Binding-site contacts:
Ligand atom O contacts residue TYR157 of chain 1.A at 3.1 Å (h-bond).
Ligand atom N contacts residue GLU143 of chain 1.A at 3.7 Å.
Ligand atom C6 contacts residue ILE188 of chain 1.A at 3.6 Å (hydrophobic).
Ligand atom C4 contacts residue LEU202 of chain 1.A at 3.6 Å (hydrophobic).
Ligand atom C5 contacts residue ILE188 of chain 1.A at 3.8 Å (hydrophobic).
Ligand atom C5 contacts residue VAL139 of chain 1.A at 3.9 Å (hydrophobic).
Ligand atom O2 contacts residue ALA113 of chain 1.A at 3.3 Å (h-bond).
Ligand atom N contacts residue ASN112 of chain 1.A at 3.2 Å (h-bond).
Ligand atom C7 contacts residue HIS142 of chain 1.A at 3.7 Å.
Ligand atom OXT contacts residue ALA113 of chain 1.A at 3.9 Å.
Ligand atom C contacts residue HIS231 of chain 1.A at 3.7 Å.
Ligand atom OD1 contacts residue HIS231 of chain 1.A at 3.1 Å.
Ligand atom O contacts residue HIS231 of chain 1.A at 2.8 Å (h-bond).
Ligand atom CG contacts residue TYR157 of chain 1.A at 3.7 Å (hydrophobic).
Ligand atom C1 contacts residue ALA113 of chain 1.A at 3.5 Å (hydrophobic).
Ligand atom C2 contacts residue LEU133 of chain 1.A at 3.6 Å (hydrophobic).
Ligand atom OD1 contacts residue TYR157 of chain 1.A at 3.1 Å (h-bond).
Ligand atom OXT contacts residue HIS146 of chain 1.A at 3.4 Å (h-bond).
Ligand atom C8 contacts residue GLU143 of chain 1.A at 3.5 Å.
Ligand atom O contacts residue HIS146 of chain 1.A at 3.5 Å (h-bond).
Ligand atom O1 contacts residue ASN112 of chain 1.A at 3.7 Å.
Ligand atom O contacts residue ZN1 of chain 1.C at 2.0 Å.
Ligand atom C1 contacts residue ASN112 of chain 1.A at 3.0 Å.
Ligand atom C contacts residue GLU143 of chain 1.A at 3.8 Å.
Ligand atom CB contacts residue ALA113 of chain 1.A at 3.4 Å (hydrophobic).
Ligand atom C contacts residue HIS142 of chain 1.A at 3.7 Å.
Ligand atom C contacts residue GLU166 of chain 1.A at 3.9 Å.
Ligand atom O contacts residue HIS142 of chain 1.A at 3.5 Å (h-bond).
Ligand atom C2 contacts residue ASN112 of chain 1.A at 4.0 Å.
Ligand atom OXT contacts residue HIS142 of chain 1.A at 3.4 Å (h-bond).
Ligand atom O2 contacts residue ASN112 of chain 1.A at 3.0 Å (h-bond).
Ligand atom C6 contacts residue VAL139 of chain 1.A at 3.9 Å (hydrophobic).
Ligand atom C contacts residue HIS146 of chain 1.A at 3.8 Å.
Ligand atom CA contacts residue HIS231 of chain 1.A at 3.8 Å.
Ligand atom O contacts residue GLU166 of chain 1.A at 2.8 Å (salt-bridge).
Ligand atom N contacts residue ALA113 of chain 1.A at 2.7 Å (h-bond).
Ligand atom OXT contacts residue ZN1 of chain 1.C at 2.6 Å.
Ligand atom CA contacts residue ALA113 of chain 1.A at 3.6 Å (hydrophobic).
Ligand atom C contacts residue ZN1 of chain 1.C at 2.6 Å.
Ligand atom OXT contacts residue GLU143 of chain 1.A at 2.8 Å (salt-bridge).

Sequence of chain 1.A:
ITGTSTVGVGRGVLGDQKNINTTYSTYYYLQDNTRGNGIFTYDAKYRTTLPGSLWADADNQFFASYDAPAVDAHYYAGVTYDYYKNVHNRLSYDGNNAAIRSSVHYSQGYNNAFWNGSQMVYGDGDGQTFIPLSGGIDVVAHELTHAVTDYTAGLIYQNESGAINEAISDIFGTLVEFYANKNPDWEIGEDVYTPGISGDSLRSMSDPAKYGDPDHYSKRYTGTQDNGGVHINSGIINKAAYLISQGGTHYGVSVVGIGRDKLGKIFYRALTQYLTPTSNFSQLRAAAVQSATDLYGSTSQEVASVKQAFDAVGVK

This protein binds this small molecule.
Small molecule (SMILES): O=C(O)C[C@H](NC(=O)OCc1ccccc1)C(=O)O